Sequence of chain 40.E:
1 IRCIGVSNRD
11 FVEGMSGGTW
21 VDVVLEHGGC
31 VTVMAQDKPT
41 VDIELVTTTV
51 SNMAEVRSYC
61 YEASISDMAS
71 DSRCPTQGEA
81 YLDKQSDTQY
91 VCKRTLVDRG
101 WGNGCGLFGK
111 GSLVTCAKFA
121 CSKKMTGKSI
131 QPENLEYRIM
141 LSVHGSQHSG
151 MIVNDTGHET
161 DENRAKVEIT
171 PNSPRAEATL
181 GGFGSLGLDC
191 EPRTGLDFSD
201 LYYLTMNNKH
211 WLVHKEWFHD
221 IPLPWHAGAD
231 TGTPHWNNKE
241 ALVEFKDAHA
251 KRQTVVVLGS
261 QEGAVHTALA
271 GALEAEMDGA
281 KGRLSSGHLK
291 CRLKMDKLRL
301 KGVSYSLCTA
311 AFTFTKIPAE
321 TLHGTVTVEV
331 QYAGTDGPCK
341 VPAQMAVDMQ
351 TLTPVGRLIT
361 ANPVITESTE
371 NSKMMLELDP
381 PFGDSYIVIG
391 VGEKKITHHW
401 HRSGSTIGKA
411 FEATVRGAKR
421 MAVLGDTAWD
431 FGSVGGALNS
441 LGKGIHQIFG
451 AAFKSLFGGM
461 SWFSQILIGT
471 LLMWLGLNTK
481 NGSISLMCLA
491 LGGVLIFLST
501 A

This protein binds this small molecule.
Small molecule (SMILES): CC(=O)N[C@H]1[C@H](O[C@H]2[C@H](O)[C@@H](NC(C)=O)CO[C@@H]2CO)O[C@H](CO)[C@@H](O)[C@@H]1O

Binding-site contacts:
Ligand atom C3 contacts residue ASN154 of chain 40.E at 3.6 Å.
Ligand atom C8 contacts residue ASN154 of chain 40.E at 2.4 Å.
Ligand atom C6 contacts residue THR156 of chain 40.E at 4.4 Å.
Ligand atom O7 contacts residue ASN154 of chain 40.E at 3.2 Å (h-bond).
Ligand atom O3 contacts residue ASN154 of chain 40.E at 4.1 Å.
Ligand atom O5 contacts residue THR156 of chain 40.E at 3.2 Å (h-bond).
Ligand atom O7 contacts residue MET151 of chain 40.E at 3.6 Å.
Ligand atom C7 contacts residue MET151 of chain 40.E at 4.3 Å (hydrophobic).
Ligand atom C8 contacts residue VAL153 of chain 40.E at 4.3 Å (hydrophobic).
Ligand atom N2 contacts residue ASN154 of chain 40.E at 1.4 Å (h-bond).
Ligand atom C1 contacts residue ASN154 of chain 40.E at 2.9 Å.
Ligand atom C1 contacts residue THR156 of chain 40.E at 3.4 Å.
Ligand atom C7 contacts residue GLY150 of chain 40.E at 3.9 Å.
Ligand atom C7 contacts residue ASN154 of chain 40.E at 2.0 Å.
Ligand atom O5 contacts residue ASN154 of chain 40.E at 4.2 Å.
Ligand atom C8 contacts residue GLY150 of chain 40.E at 3.5 Å.
Ligand atom C2 contacts residue ASN154 of chain 40.E at 2.6 Å.
Ligand atom O6 contacts residue THR156 of chain 40.E at 3.5 Å (h-bond).
Ligand atom C5 contacts residue THR156 of chain 40.E at 3.8 Å.
Ligand atom O7 contacts residue GLY150 of chain 40.E at 3.7 Å.